This small molecule binds to this protein.
Small molecule (SMILES): CC(=O)N[C@H]1[C@H](O[C@H]2[C@H](O)[C@@H](NC(C)=O)CO[C@@H]2CO)O[C@H](CO)[C@@H](O)[C@@H]1O

Binding-site contacts:
Ligand atom O6 contacts residue ASN19 of chain 49.Y at 4.4 Å.
Ligand atom C8 contacts residue TYR17 of chain 49.Y at 4.0 Å (hydrophobic).
Ligand atom C6 contacts residue ASN19 of chain 49.Y at 4.1 Å.
Ligand atom C2 contacts residue ASN19 of chain 49.Y at 3.4 Å.
Ligand atom C3 contacts residue ASN19 of chain 49.Y at 4.4 Å.
Ligand atom O7 contacts residue ASN19 of chain 49.Y at 4.4 Å.
Ligand atom N2 contacts residue ASN19 of chain 49.Y at 4.0 Å.
Ligand atom O5 contacts residue ASN19 of chain 49.Y at 2.2 Å (h-bond).
Ligand atom C1 contacts residue ASN19 of chain 49.Y at 1.9 Å.
Ligand atom C4 contacts residue ASN19 of chain 49.Y at 4.5 Å.
Ligand atom C5 contacts residue ASN19 of chain 49.Y at 3.3 Å.

Sequence of chain 49.Y:
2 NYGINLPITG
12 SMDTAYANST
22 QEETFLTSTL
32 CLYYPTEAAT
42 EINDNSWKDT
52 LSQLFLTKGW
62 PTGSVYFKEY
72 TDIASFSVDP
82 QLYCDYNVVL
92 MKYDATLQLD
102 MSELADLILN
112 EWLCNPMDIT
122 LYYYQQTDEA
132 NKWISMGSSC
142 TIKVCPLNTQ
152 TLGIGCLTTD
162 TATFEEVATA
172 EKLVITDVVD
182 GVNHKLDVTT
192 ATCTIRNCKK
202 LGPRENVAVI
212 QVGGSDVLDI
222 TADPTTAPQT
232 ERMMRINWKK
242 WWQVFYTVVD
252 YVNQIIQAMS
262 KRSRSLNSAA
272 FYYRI